Binding-site contacts:
Ligand atom C27 contacts residue HIS39 of chain 1.B at 3.5 Å.
Ligand atom O01 contacts residue MET163 of chain 1.B at 3.1 Å.
Ligand atom N22 contacts residue GLU164 of chain 1.B at 3.5 Å.
Ligand atom C15 contacts residue GLN187 of chain 1.B at 3.7 Å.
Ligand atom C21 contacts residue GLU164 of chain 1.B at 3.4 Å.
Ligand atom C19 contacts residue CYS143 of chain 1.B at 3.4 Å (hydrophobic).
Ligand atom C03 contacts residue GLU164 of chain 1.B at 3.4 Å.
Ligand atom O25 contacts residue HIS161 of chain 1.B at 2.7 Å (h-bond).
Ligand atom C05 contacts residue GLN187 of chain 1.B at 3.3 Å.
Ligand atom C27 contacts residue CYS143 of chain 1.B at 2.6 Å (hydrophobic).
Ligand atom O25 contacts residue HIS170 of chain 1.B at 3.5 Å.
Ligand atom O33 contacts residue SER142 of chain 1.B at 3.5 Å (h-bond).
Ligand atom C18 contacts residue CYS143 of chain 1.B at 2.7 Å (hydrophobic).
Ligand atom O01 contacts residue GLU164 of chain 1.B at 2.6 Å (salt-bridge).
Ligand atom N14 contacts residue GLN187 of chain 1.B at 2.9 Å (h-bond).
Ligand atom O25 contacts residue GLU164 of chain 1.B at 3.4 Å.
Ligand atom O31 contacts residue ASN140 of chain 1.B at 3.6 Å.
Ligand atom C24 contacts residue ASN140 of chain 1.B at 3.3 Å.
Ligand atom C21 contacts residue HIS161 of chain 1.B at 3.7 Å.
Ligand atom N22 contacts residue PHE138 of chain 1.B at 3.2 Å (h-bond).
Ligand atom N17 contacts residue HIS162 of chain 1.B at 3.0 Å (h-bond).
Ligand atom C16 contacts residue HIS162 of chain 1.B at 3.7 Å.
Ligand atom C07 contacts residue GLU164 of chain 1.B at 3.5 Å.
Ligand atom N17 contacts residue CYS143 of chain 1.B at 2.8 Å (h-bond).
Ligand atom C02 contacts residue GLU164 of chain 1.B at 3.7 Å.
Ligand atom O12 contacts residue THR188 of chain 1.B at 3.6 Å.
Ligand atom C35 contacts residue GLN187 of chain 1.B at 3.5 Å.
Ligand atom N04 contacts residue GLU164 of chain 1.B at 2.5 Å (salt-bridge).
Ligand atom C13 contacts residue THR188 of chain 1.B at 3.6 Å.
Ligand atom C26 contacts residue CYS143 of chain 1.B at 2.0 Å (hydrophobic).
Ligand atom C13 contacts residue GLN187 of chain 1.B at 3.2 Å.
Ligand atom O25 contacts residue PHE138 of chain 1.B at 3.5 Å.
Ligand atom O12 contacts residue GLN187 of chain 1.B at 3.4 Å (h-bond).
Ligand atom C23 contacts residue ASN140 of chain 1.B at 3.3 Å.
Ligand atom O31 contacts residue GLY141 of chain 1.B at 2.6 Å (h-bond).
Ligand atom C15 contacts residue HIS162 of chain 1.B at 3.6 Å.
Ligand atom O33 contacts residue CYS143 of chain 1.B at 2.2 Å (h-bond).
Ligand atom C10 contacts residue ALA189 of chain 1.B at 3.7 Å (hydrophobic).
Ligand atom C13 contacts residue ALA189 of chain 1.B at 3.8 Å (hydrophobic).
Ligand atom N17 contacts residue MET163 of chain 1.B at 3.7 Å.

Sequence of chain 1.B:
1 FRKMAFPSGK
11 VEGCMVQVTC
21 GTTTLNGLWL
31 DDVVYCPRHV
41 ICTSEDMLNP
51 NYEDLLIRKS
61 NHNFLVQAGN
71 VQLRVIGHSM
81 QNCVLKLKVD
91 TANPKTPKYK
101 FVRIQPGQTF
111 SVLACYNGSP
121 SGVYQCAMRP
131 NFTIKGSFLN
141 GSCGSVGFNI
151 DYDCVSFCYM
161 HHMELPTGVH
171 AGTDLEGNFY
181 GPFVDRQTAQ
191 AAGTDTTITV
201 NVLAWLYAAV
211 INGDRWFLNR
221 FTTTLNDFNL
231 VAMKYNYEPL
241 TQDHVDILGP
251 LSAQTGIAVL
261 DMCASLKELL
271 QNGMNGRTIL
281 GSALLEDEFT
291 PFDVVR

This protein binds this small molecule.
Small molecule (SMILES): COc1cccc2[nH]c(C(=O)N[C@@H](CC(C)C)C(=O)N[C@@H](C[C@@H]3CCNC3=O)C(=O)COP(=O)(O)O)cc12